Sequence of chain 1.A:
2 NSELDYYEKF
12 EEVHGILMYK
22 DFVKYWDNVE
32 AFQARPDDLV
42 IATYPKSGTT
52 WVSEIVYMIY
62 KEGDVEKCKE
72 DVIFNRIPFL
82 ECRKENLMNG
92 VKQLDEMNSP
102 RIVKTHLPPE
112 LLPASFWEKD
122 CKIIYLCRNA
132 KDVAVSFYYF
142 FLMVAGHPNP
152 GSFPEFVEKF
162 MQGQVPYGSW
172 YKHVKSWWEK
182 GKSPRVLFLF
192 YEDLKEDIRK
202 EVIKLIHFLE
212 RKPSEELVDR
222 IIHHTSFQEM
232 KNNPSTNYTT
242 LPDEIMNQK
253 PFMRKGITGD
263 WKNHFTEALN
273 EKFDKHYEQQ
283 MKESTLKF

A protein and the small-molecule ligand that binds it are described below.
Small molecule (SMILES): Nc1ncnc2c1ncn2[C@@H]1O[C@H](CO[P](=O)(O)OS(=O)(=O)O)[C@@H](OP(=O)(O)O)[C@H]1O

Binding-site contacts:
Ligand atom P2 contacts residue THR50 of chain 1.A at 3.5 Å.
Ligand atom O3P contacts residue ARG129 of chain 1.A at 2.9 Å (salt-bridge).
Ligand atom O3' contacts residue ARG129 of chain 1.A at 3.1 Å (salt-bridge).
Ligand atom O3P contacts residue ARG256 of chain 1.A at 3.3 Å (salt-bridge).
Ligand atom OS1 contacts residue PHE254 of chain 1.A at 3.5 Å.
Ligand atom OS2 contacts residue HIS107 of chain 1.A at 3.2 Å.
Ligand atom P1 contacts residue SER137 of chain 1.A at 3.6 Å.
Ligand atom C6 contacts residue TRP52 of chain 1.A at 3.4 Å (hydrophobic).
Ligand atom O1P contacts residue ARG256 of chain 1.A at 2.8 Å (salt-bridge).
Ligand atom O4P contacts residue THR50 of chain 1.A at 2.6 Å (h-bond).
Ligand atom O4P contacts residue GLY49 of chain 1.A at 3.2 Å (h-bond).
Ligand atom N1 contacts residue TRP52 of chain 1.A at 3.5 Å.
Ligand atom O2P contacts residue ARG256 of chain 1.A at 3.3 Å.
Ligand atom O5' contacts residue GLY49 of chain 1.A at 3.4 Å (h-bond).
Ligand atom C8 contacts residue MET255 of chain 1.A at 3.4 Å (hydrophobic).
Ligand atom O3' contacts residue SER137 of chain 1.A at 3.5 Å (h-bond).
Ligand atom C2 contacts residue TRP52 of chain 1.A at 3.5 Å (hydrophobic).
Ligand atom N3 contacts residue TYR192 of chain 1.A at 2.8 Å (h-bond).
Ligand atom O2' contacts residue PHE228 of chain 1.A at 3.4 Å.
Ligand atom N3 contacts residue GLY258 of chain 1.A at 3.4 Å.
Ligand atom N7 contacts residue MET255 of chain 1.A at 3.5 Å (h-bond).
Ligand atom N6 contacts residue TRP52 of chain 1.A at 3.3 Å.
Ligand atom O1P contacts residue SER137 of chain 1.A at 2.7 Å (h-bond).
Ligand atom N7 contacts residue TRP52 of chain 1.A at 3.6 Å.
Ligand atom O5P contacts residue THR50 of chain 1.A at 3.2 Å (h-bond).
Ligand atom O2P contacts residue LYS257 of chain 1.A at 2.8 Å (salt-bridge).
Ligand atom OS2 contacts residue LYS47 of chain 1.A at 3.0 Å (salt-bridge).
Ligand atom O6P contacts residue PHE254 of chain 1.A at 3.2 Å.
Ligand atom O2P contacts residue GLY258 of chain 1.A at 2.9 Å (h-bond).
Ligand atom N6 contacts residue MET231 of chain 1.A at 3.4 Å (h-bond).
Ligand atom O5' contacts residue LYS47 of chain 1.A at 3.3 Å.
Ligand atom O4P contacts residue LYS47 of chain 1.A at 3.5 Å.
Ligand atom C5' contacts residue LYS47 of chain 1.A at 3.5 Å.
Ligand atom OS3 contacts residue THR50 of chain 1.A at 3.4 Å.
Ligand atom N6 contacts residue THR226 of chain 1.A at 2.8 Å (h-bond).
Ligand atom OS3 contacts residue LYS105 of chain 1.A at 3.2 Å (salt-bridge).
Ligand atom O4P contacts residue SER48 of chain 1.A at 3.4 Å (h-bond).
Ligand atom O2' contacts residue GLY258 of chain 1.A at 3.5 Å (h-bond).
Ligand atom C2 contacts residue TYR192 of chain 1.A at 3.4 Å (hydrophobic).
Ligand atom O5P contacts residue THR51 of chain 1.A at 2.8 Å (h-bond).